Sequence of chain 1.B:
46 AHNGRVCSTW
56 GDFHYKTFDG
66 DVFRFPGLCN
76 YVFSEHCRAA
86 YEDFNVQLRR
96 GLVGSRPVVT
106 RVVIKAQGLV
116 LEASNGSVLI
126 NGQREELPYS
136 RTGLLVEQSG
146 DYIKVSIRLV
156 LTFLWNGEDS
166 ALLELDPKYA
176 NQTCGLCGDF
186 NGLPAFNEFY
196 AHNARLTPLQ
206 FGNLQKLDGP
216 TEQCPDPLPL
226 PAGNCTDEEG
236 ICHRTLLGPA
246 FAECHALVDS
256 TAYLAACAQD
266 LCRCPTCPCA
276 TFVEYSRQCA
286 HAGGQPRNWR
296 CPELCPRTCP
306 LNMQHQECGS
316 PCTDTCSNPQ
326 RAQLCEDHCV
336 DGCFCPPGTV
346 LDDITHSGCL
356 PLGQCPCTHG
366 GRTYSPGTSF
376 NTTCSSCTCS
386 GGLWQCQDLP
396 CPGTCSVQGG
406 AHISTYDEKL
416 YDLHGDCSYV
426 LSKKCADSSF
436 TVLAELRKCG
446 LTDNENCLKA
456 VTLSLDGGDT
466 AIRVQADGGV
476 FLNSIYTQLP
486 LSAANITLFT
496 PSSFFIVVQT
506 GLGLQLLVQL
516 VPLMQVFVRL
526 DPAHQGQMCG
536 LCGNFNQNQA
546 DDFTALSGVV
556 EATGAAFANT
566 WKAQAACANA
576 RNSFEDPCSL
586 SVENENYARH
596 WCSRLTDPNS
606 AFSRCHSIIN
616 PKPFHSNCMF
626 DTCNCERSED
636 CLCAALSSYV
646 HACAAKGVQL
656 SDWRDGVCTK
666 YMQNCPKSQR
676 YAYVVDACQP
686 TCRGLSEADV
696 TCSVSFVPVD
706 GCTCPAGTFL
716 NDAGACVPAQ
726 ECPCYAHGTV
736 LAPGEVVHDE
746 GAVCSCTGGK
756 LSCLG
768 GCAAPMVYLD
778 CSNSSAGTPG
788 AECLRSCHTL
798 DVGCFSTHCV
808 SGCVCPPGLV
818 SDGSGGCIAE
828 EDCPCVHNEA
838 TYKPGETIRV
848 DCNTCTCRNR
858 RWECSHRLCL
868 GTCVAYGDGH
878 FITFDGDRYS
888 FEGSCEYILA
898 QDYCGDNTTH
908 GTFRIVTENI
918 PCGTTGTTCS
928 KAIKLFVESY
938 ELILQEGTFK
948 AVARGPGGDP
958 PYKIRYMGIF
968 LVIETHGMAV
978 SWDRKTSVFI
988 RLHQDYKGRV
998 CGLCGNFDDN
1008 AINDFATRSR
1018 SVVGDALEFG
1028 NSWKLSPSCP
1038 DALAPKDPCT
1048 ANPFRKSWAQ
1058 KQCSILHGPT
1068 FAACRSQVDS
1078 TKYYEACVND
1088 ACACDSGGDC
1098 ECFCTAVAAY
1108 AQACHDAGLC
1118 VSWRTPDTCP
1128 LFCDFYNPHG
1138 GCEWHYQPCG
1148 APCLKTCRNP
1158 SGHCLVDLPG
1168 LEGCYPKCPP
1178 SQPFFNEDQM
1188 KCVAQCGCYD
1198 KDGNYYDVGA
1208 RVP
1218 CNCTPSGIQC

This protein binds this small molecule.
Small molecule (SMILES): CC(=O)N[C@@H]1[C@@H](O)[C@H](O)[C@@H](CO)O[C@H]1O

Binding-site contacts:
Ligand atom C5 contacts residue ASN176 of chain 1.B at 3.6 Å.
Ligand atom C7 contacts residue ASN176 of chain 1.B at 2.9 Å.
Ligand atom C6 contacts residue ARG83 of chain 1.B at 3.8 Å.
Ligand atom C6 contacts residue ASN176 of chain 1.B at 4.5 Å.
Ligand atom O6 contacts residue ARG83 of chain 1.B at 3.6 Å.
Ligand atom O5 contacts residue ASN176 of chain 1.B at 2.3 Å (h-bond).
Ligand atom C1 contacts residue ASN176 of chain 1.B at 1.4 Å.
Ligand atom N2 contacts residue ASN176 of chain 1.B at 2.9 Å (h-bond).
Ligand atom C3 contacts residue ASN176 of chain 1.B at 3.7 Å.
Ligand atom C8 contacts residue ASN176 of chain 1.B at 4.3 Å.
Ligand atom C2 contacts residue ASN176 of chain 1.B at 2.4 Å.
Ligand atom C4 contacts residue ASN176 of chain 1.B at 4.1 Å.
Ligand atom O7 contacts residue ASN176 of chain 1.B at 2.5 Å (h-bond).